The small molecule below binds the protein below.
Small molecule (SMILES): CC(=O)N1CCN(S(=O)(=O)c2cccs2)CC1

Sequence of chain 1.A:
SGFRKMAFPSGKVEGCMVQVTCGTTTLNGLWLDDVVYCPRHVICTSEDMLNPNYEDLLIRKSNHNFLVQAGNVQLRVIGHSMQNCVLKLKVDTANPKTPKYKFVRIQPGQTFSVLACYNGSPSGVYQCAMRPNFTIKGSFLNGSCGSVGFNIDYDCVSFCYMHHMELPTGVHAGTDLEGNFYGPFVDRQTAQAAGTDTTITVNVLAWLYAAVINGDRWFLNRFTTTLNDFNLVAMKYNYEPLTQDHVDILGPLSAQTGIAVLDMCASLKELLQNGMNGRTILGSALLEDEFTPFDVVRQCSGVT

Binding-site contacts:
Ligand atom O contacts residue SER144 of chain 1.A at 3.1 Å (h-bond).
Ligand atom C1 contacts residue DMS1 of chain 1.F at 4.2 Å.
Ligand atom O contacts residue DMS1 of chain 1.F at 4.1 Å.
Ligand atom C contacts residue DMS1 of chain 1.F at 3.7 Å.
Ligand atom C5 contacts residue GLY143 of chain 1.A at 3.5 Å.
Ligand atom C1 contacts residue GLY143 of chain 1.A at 3.6 Å.
Ligand atom O contacts residue LEU141 of chain 1.A at 4.4 Å.
Ligand atom N contacts residue THR26 of chain 1.A at 4.4 Å.
Ligand atom S1 contacts residue ASN142 of chain 1.A at 3.9 Å.
Ligand atom O contacts residue GLY143 of chain 1.A at 2.8 Å (h-bond).
Ligand atom C5 contacts residue LEU27 of chain 1.A at 4.2 Å (hydrophobic).
Ligand atom C contacts residue CYS145 of chain 1.A at 1.8 Å (hydrophobic).
Ligand atom C4 contacts residue THR26 of chain 1.A at 3.7 Å.
Ligand atom N contacts residue CYS145 of chain 1.A at 4.0 Å.
Ligand atom O2 contacts residue SER46 of chain 1.A at 4.5 Å.
Ligand atom N contacts residue GLY143 of chain 1.A at 3.9 Å.
Ligand atom N1 contacts residue THR25 of chain 1.A at 4.2 Å.
Ligand atom C4 contacts residue GLY143 of chain 1.A at 3.7 Å.
Ligand atom C5 contacts residue THR26 of chain 1.A at 3.1 Å.
Ligand atom C2 contacts residue HIS41 of chain 1.A at 3.9 Å.
Ligand atom C1 contacts residue SER144 of chain 1.A at 4.3 Å.
Ligand atom C7 contacts residue ASN142 of chain 1.A at 3.7 Å.
Ligand atom O1 contacts residue THR24 of chain 1.A at 4.3 Å.
Ligand atom C6 contacts residue ASN142 of chain 1.A at 4.2 Å.
Ligand atom O1 contacts residue THR25 of chain 1.A at 4.5 Å.
Ligand atom O contacts residue CYS145 of chain 1.A at 2.9 Å (h-bond).
Ligand atom O contacts residue ASN142 of chain 1.A at 3.9 Å.
Ligand atom N contacts residue HIS41 of chain 1.A at 4.3 Å.
Ligand atom O contacts residue LEU27 of chain 1.A at 4.4 Å.
Ligand atom C4 contacts residue ASN142 of chain 1.A at 4.4 Å.
Ligand atom C1 contacts residue CYS145 of chain 1.A at 2.8 Å (hydrophobic).
Ligand atom C contacts residue HIS164 of chain 1.A at 4.1 Å.
Ligand atom C1 contacts residue HIS41 of chain 1.A at 4.2 Å.
Ligand atom C9 contacts residue ASN142 of chain 1.A at 3.0 Å.
Ligand atom C contacts residue HIS41 of chain 1.A at 3.6 Å.
Ligand atom C2 contacts residue THR25 of chain 1.A at 4.4 Å.
Ligand atom C8 contacts residue ASN142 of chain 1.A at 3.3 Å.